A protein and the small-molecule ligand that binds it are described below.
Small molecule (SMILES): CC(=O)N[C@@H]1[C@@H](O)[C@H](O)[C@@H](CO)O[C@H]1O

Sequence of chain 1.C:
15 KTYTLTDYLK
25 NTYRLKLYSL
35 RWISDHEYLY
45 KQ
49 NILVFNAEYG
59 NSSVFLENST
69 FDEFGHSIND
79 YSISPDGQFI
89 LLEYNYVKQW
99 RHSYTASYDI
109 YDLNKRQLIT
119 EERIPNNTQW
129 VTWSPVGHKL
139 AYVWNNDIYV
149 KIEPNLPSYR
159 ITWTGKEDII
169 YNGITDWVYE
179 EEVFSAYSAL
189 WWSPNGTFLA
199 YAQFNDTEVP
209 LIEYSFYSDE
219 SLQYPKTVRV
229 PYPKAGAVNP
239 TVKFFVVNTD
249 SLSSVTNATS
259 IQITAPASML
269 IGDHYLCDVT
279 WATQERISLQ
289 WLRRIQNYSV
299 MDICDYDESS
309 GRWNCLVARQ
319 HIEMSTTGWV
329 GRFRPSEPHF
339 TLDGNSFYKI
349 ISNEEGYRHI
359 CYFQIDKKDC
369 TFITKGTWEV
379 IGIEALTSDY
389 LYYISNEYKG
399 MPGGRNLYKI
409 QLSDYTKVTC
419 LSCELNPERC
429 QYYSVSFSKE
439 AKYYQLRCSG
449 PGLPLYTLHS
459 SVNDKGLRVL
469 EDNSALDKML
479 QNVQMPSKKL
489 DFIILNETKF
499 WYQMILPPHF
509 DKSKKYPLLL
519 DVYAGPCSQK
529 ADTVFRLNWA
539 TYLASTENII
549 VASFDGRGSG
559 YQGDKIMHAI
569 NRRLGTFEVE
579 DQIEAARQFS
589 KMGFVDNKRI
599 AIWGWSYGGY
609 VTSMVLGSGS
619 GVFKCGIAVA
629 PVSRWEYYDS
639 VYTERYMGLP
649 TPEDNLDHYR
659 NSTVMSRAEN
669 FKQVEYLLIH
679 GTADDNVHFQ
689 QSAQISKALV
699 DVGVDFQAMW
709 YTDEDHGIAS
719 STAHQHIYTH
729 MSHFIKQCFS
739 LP

Binding-site contacts:
Ligand atom O5 contacts residue ASN124 of chain 1.C at 2.4 Å (h-bond).
Ligand atom C5 contacts residue ASN124 of chain 1.C at 3.7 Å.
Ligand atom C2 contacts residue ASN124 of chain 1.C at 2.4 Å.
Ligand atom C1 contacts residue ASN124 of chain 1.C at 1.4 Å.
Ligand atom C4 contacts residue ASN124 of chain 1.C at 4.2 Å.
Ligand atom C3 contacts residue ASN124 of chain 1.C at 3.8 Å.
Ligand atom C8 contacts residue ILE122 of chain 1.C at 3.9 Å (hydrophobic).
Ligand atom N2 contacts residue ASN124 of chain 1.C at 2.8 Å (h-bond).
Ligand atom C8 contacts residue PRO123 of chain 1.C at 4.5 Å (hydrophobic).
Ligand atom C7 contacts residue ASN124 of chain 1.C at 3.3 Å.
Ligand atom O7 contacts residue ASN124 of chain 1.C at 3.3 Å (h-bond).
Ligand atom C8 contacts residue ARG121 of chain 1.C at 3.8 Å.